This protein binds this small molecule.
Small molecule (SMILES): COCC(CCO[C@H]1CC[C@@]2(C)C(=CC[C@H]3[C@@H]4C[C@@H]5O[C@]6(CC[C@@H](C)CO6)[C@@H](C)[C@@H]5[C@@]4(C)CC[C@@H]32)C1)COC

Sequence of chain 1.E:
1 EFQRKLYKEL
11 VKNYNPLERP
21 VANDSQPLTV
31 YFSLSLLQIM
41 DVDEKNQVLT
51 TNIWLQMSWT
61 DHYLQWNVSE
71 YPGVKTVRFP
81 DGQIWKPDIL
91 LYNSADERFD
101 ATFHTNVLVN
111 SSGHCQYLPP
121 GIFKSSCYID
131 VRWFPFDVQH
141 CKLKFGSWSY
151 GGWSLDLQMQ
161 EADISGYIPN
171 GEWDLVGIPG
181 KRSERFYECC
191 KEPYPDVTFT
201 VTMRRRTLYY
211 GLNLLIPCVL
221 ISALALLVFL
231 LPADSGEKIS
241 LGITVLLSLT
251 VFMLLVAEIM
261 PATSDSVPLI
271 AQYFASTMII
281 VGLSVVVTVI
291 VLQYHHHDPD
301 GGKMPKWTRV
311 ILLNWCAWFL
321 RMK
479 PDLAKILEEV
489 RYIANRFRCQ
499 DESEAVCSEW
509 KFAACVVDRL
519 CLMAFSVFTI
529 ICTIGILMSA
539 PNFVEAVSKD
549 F

Binding-site contacts:
Ligand atom C24 contacts residue TRP318 of chain 1.E at 4.0 Å (hydrophobic).
Ligand atom C22 contacts residue TRP315 of chain 1.E at 3.7 Å (hydrophobic).
Ligand atom C10 contacts residue LEU518 of chain 1.E at 3.8 Å (hydrophobic).
Ligand atom C79 contacts residue ALA522 of chain 1.E at 4.2 Å (hydrophobic).
Ligand atom C77 contacts residue ALA522 of chain 1.E at 4.0 Å (hydrophobic).
Ligand atom C18 contacts residue TRP315 of chain 1.E at 3.8 Å (hydrophobic).
Ligand atom C75 contacts residue LEU518 of chain 1.E at 3.9 Å (hydrophobic).
Ligand atom O49 contacts residue TRP315 of chain 1.E at 3.6 Å (h-bond).
Ligand atom O80 contacts residue ALA522 of chain 1.E at 4.0 Å.
Ligand atom C03 contacts residue LEU518 of chain 1.E at 4.3 Å (hydrophobic).
Ligand atom C21 contacts residue TRP315 of chain 1.E at 3.8 Å (hydrophobic).
Ligand atom C09 contacts residue PHE319 of chain 1.E at 3.3 Å (hydrophobic).
Ligand atom C18 contacts residue TRP318 of chain 1.E at 4.1 Å (hydrophobic).
Ligand atom C17 contacts residue TRP315 of chain 1.E at 3.9 Å (hydrophobic).
Ligand atom C19 contacts residue CYS316 of chain 1.E at 4.4 Å (hydrophobic).
Ligand atom C18 contacts residue PHE319 of chain 1.E at 4.5 Å (hydrophobic).
Ligand atom C23 contacts residue TRP315 of chain 1.E at 4.4 Å (hydrophobic).
Ligand atom C19 contacts residue TRP315 of chain 1.E at 4.0 Å (hydrophobic).
Ligand atom C21 contacts residue TRP318 of chain 1.E at 4.0 Å (hydrophobic).
Ligand atom C19 contacts residue PHE319 of chain 1.E at 4.1 Å (hydrophobic).
Ligand atom C10 contacts residue PHE319 of chain 1.E at 3.6 Å (hydrophobic).
Ligand atom C24 contacts residue TRP315 of chain 1.E at 4.1 Å (hydrophobic).
Ligand atom C01 contacts residue PHE319 of chain 1.E at 4.1 Å (hydrophobic).
Ligand atom C81 contacts residue ALA522 of chain 1.E at 4.5 Å (hydrophobic).
Ligand atom C77 contacts residue VAL525 of chain 1.E at 4.0 Å (hydrophobic).
Ligand atom O20 contacts residue TRP315 of chain 1.E at 4.3 Å.
Ligand atom C75 contacts residue ALA522 of chain 1.E at 3.8 Å (hydrophobic).
Ligand atom C78 contacts residue ALA522 of chain 1.E at 3.9 Å (hydrophobic).
Ligand atom C26 contacts residue TRP318 of chain 1.E at 3.9 Å (hydrophobic).
Ligand atom C50 contacts residue TRP315 of chain 1.E at 3.7 Å (hydrophobic).
Ligand atom C02 contacts residue PHE319 of chain 1.E at 4.5 Å (hydrophobic).
Ligand atom C12 contacts residue PHE319 of chain 1.E at 4.5 Å (hydrophobic).
Ligand atom C81 contacts residue VAL525 of chain 1.E at 4.2 Å (hydrophobic).